Sequence of chain 1.B:
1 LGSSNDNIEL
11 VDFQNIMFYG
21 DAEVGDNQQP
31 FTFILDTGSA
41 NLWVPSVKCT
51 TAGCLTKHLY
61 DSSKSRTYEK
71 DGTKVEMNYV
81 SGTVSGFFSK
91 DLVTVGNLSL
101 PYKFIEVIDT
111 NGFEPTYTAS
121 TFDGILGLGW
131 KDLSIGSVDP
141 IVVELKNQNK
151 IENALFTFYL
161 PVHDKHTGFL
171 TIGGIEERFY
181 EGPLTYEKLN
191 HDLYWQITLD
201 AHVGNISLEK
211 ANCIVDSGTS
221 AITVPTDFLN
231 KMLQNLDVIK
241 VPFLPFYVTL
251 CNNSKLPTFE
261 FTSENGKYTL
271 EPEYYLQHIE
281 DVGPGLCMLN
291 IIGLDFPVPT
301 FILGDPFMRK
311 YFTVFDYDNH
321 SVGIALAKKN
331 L

Binding-site contacts:
Ligand atom CB contacts residue GLY38 of chain 1.A at 3.6 Å.
Ligand atom CB contacts residue GLY218 of chain 1.A at 3.2 Å.
Ligand atom N contacts residue THR219 of chain 1.A at 3.6 Å (h-bond).
Ligand atom CB contacts residue ASP36 of chain 1.A at 3.3 Å.
Ligand atom O contacts residue TYR194 of chain 1.A at 2.6 Å (h-bond).
Ligand atom O contacts residue GLY218 of chain 1.A at 3.7 Å.
Ligand atom O contacts residue VAL80 of chain 1.A at 2.8 Å (h-bond).
Ligand atom CG1 contacts residue VAL80 of chain 1.A at 3.5 Å (hydrophobic).
Ligand atom N contacts residue SER81 of chain 1.A at 2.8 Å (h-bond).
Ligand atom CH contacts residue ASP36 of chain 1.A at 3.1 Å.
Ligand atom OH contacts residue GLY38 of chain 1.A at 3.5 Å.
Ligand atom CM contacts residue ASP216 of chain 1.A at 3.7 Å.
Ligand atom O contacts residue SER81 of chain 1.A at 3.3 Å (h-bond).
Ligand atom CD2 contacts residue GLY218 of chain 1.A at 3.5 Å.
Ligand atom CA contacts residue THR219 of chain 1.A at 3.5 Å.
Ligand atom N contacts residue ASN78 of chain 1.A at 2.9 Å (h-bond).
Ligand atom CM contacts residue TYR194 of chain 1.A at 3.7 Å (hydrophobic).
Ligand atom CG2 contacts residue ILE292 of chain 1.A at 3.8 Å (hydrophobic).
Ligand atom OXT contacts residue LEU133 of chain 1.A at 3.7 Å.
Ligand atom CA contacts residue ASN78 of chain 1.A at 3.5 Å.
Ligand atom N contacts residue GLY38 of chain 1.A at 3.2 Å (h-bond).
Ligand atom C contacts residue ASN78 of chain 1.A at 3.7 Å.
Ligand atom CH contacts residue ASP216 of chain 1.A at 3.6 Å.
Ligand atom O contacts residue SER220 of chain 1.A at 2.8 Å (h-bond).
Ligand atom N contacts residue SER220 of chain 1.A at 2.8 Å (h-bond).
Ligand atom CA contacts residue PHE243 of chain 1.B at 3.6 Å (hydrophobic).
Ligand atom O contacts residue TYR79 of chain 1.A at 3.5 Å.
Ligand atom C contacts residue SER81 of chain 1.A at 3.6 Å.
Ligand atom CD1 contacts residue TYR79 of chain 1.A at 3.4 Å (hydrophobic).
Ligand atom CB contacts residue VAL80 of chain 1.A at 3.6 Å (hydrophobic).
Ligand atom C contacts residue TYR194 of chain 1.A at 3.6 Å (hydrophobic).
Ligand atom O contacts residue VAL80 of chain 1.A at 3.5 Å.
Ligand atom OH contacts residue ASP36 of chain 1.A at 2.6 Å (salt-bridge).
Ligand atom CA contacts residue SER81 of chain 1.A at 3.5 Å.
Ligand atom N contacts residue GLY218 of chain 1.A at 3.3 Å (h-bond).
Ligand atom CA contacts residue SER220 of chain 1.A at 3.3 Å.
Ligand atom O contacts residue PHE243 of chain 1.B at 3.7 Å.
Ligand atom OH contacts residue ASP216 of chain 1.A at 2.5 Å (salt-bridge).
Ligand atom C contacts residue SER220 of chain 1.A at 3.5 Å.
Ligand atom O contacts residue THR219 of chain 1.A at 3.1 Å.

Sequence of chain 1.A:
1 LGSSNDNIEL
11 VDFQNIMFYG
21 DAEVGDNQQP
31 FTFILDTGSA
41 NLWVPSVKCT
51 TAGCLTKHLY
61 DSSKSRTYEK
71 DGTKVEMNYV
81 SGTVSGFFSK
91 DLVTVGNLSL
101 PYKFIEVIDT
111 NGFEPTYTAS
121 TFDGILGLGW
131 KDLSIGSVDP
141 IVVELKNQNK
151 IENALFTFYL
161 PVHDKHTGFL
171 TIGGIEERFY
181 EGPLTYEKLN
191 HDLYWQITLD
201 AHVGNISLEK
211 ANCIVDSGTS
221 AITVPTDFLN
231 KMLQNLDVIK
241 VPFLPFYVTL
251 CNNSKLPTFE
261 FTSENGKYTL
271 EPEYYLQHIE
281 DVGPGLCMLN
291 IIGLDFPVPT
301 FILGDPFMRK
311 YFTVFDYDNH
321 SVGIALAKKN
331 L

A small-molecule ligand and the protein it binds are described below.
Small molecule (SMILES): CC(C)CC(=O)N[C@H](C(=O)N[C@H](C(=O)N[C@@H](CC(C)C)[C@@H](O)CC(=O)N[C@@H](C)C(=O)N[C@@H](CC(C)C)[C@@H](O)CC(=O)O)C(C)C)C(C)C